Binding-site contacts:
Ligand atom O5 contacts residue ASN620 of chain 1.A at 2.4 Å (h-bond).
Ligand atom N2 contacts residue ASN620 of chain 1.A at 2.9 Å (h-bond).
Ligand atom C3 contacts residue ASN620 of chain 1.A at 3.8 Å.
Ligand atom C5 contacts residue ASN620 of chain 1.A at 3.7 Å.
Ligand atom C2 contacts residue ASN620 of chain 1.A at 2.5 Å.
Ligand atom C4 contacts residue ASN620 of chain 1.A at 4.3 Å.
Ligand atom O6 contacts residue PRO333 of chain 1.A at 4.1 Å.
Ligand atom C1 contacts residue ASN620 of chain 1.A at 1.4 Å.
Ligand atom C7 contacts residue ASN620 of chain 1.A at 4.0 Å.

Sequence of chain 1.A:
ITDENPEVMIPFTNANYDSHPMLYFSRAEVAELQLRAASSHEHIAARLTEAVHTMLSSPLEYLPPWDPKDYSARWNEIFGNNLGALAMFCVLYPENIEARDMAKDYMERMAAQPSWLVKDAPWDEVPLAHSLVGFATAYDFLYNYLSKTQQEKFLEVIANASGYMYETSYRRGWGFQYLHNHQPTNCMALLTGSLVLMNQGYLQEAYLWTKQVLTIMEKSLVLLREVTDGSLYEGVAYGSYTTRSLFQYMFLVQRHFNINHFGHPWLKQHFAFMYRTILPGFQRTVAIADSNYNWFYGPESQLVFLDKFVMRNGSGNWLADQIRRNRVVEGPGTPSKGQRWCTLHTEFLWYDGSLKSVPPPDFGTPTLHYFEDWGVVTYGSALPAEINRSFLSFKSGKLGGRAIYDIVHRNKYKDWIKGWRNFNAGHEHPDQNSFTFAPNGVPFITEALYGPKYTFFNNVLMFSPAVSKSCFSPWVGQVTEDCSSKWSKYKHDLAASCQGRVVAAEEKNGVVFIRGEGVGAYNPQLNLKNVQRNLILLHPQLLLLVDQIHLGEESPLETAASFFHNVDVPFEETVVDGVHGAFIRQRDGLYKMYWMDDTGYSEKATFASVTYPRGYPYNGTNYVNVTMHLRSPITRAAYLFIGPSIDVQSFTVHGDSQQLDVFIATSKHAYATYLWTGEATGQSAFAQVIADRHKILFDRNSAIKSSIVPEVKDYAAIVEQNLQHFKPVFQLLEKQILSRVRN

The small molecule below binds the protein below.
Small molecule (SMILES): CC(=O)N[C@@H]1[C@@H](O)[C@H](O)[C@@H](CO)O[C@H]1O